Sequence of chain 1.B:
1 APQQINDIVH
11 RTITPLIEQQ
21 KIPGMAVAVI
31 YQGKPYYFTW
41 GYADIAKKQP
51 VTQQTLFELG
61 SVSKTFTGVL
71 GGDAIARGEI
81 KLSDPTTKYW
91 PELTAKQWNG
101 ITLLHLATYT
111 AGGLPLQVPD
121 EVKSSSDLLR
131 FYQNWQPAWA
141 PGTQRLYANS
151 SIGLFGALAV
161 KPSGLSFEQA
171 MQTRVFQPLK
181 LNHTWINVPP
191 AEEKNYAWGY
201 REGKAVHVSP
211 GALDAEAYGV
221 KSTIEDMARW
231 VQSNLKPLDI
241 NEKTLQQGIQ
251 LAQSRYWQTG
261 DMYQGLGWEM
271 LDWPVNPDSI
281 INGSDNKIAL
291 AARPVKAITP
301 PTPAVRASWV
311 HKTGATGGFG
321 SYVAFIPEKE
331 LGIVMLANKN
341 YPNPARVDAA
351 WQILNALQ

The small molecule below binds the protein below.
Small molecule (SMILES): O=C(O)c1ccc(CCCNS(=O)(=O)c2ccsc2C(=O)O)cc1

Binding-site contacts:
Ligand atom SAX contacts residue SER61 of chain 1.B at 3.5 Å (h-bond).
Ligand atom CAM contacts residue TYR218 of chain 1.B at 3.9 Å (hydrophobic).
Ligand atom OAC contacts residue GLN117 of chain 1.B at 3.5 Å (h-bond).
Ligand atom CAW contacts residue SER61 of chain 1.B at 3.4 Å.
Ligand atom CAG contacts residue LEU290 of chain 1.B at 3.9 Å (hydrophobic).
Ligand atom SAX contacts residue ALA315 of chain 1.B at 4.2 Å.
Ligand atom CAI contacts residue TYR218 of chain 1.B at 3.9 Å (hydrophobic).
Ligand atom CAH contacts residue LEU116 of chain 1.B at 3.9 Å (hydrophobic).
Ligand atom SAX contacts residue ASN149 of chain 1.B at 3.8 Å.
Ligand atom OAE contacts residue GLN117 of chain 1.B at 4.0 Å.
Ligand atom OAF contacts residue SER61 of chain 1.B at 2.4 Å (h-bond).
Ligand atom CAH contacts residue GLN117 of chain 1.B at 3.9 Å.
Ligand atom CAR contacts residue GLN117 of chain 1.B at 3.6 Å.
Ligand atom CAS contacts residue ALA315 of chain 1.B at 3.2 Å (hydrophobic).
Ligand atom OAD contacts residue LYS64 of chain 1.B at 3.1 Å (salt-bridge).
Ligand atom CAG contacts residue LEU116 of chain 1.B at 3.9 Å (hydrophobic).
Ligand atom CAK contacts residue GLN117 of chain 1.B at 3.1 Å.
Ligand atom CAS contacts residue SER61 of chain 1.B at 3.0 Å.
Ligand atom CAN contacts residue ALA315 of chain 1.B at 3.5 Å (hydrophobic).
Ligand atom OAB contacts residue SER61 of chain 1.B at 4.0 Å.
Ligand atom OAF contacts residue ALA315 of chain 1.B at 2.8 Å (h-bond).
Ligand atom OAE contacts residue ASP120 of chain 1.B at 4.2 Å.
Ligand atom OAD contacts residue ASN149 of chain 1.B at 3.5 Å (h-bond).
Ligand atom OAC contacts residue TYR218 of chain 1.B at 4.0 Å.
Ligand atom SAQ contacts residue LEU290 of chain 1.B at 4.1 Å.
Ligand atom OAA contacts residue GLN117 of chain 1.B at 3.4 Å.
Ligand atom OAF contacts residue GLY314 of chain 1.B at 3.6 Å.
Ligand atom CAS contacts residue GLY314 of chain 1.B at 4.0 Å.
Ligand atom OAB contacts residue GLY314 of chain 1.B at 3.7 Å.
Ligand atom OAF contacts residue GLY60 of chain 1.B at 4.1 Å.
Ligand atom CAM contacts residue ALA315 of chain 1.B at 3.9 Å (hydrophobic).
Ligand atom CAI contacts residue GLN117 of chain 1.B at 3.5 Å.
Ligand atom CAV contacts residue SER61 of chain 1.B at 3.6 Å.
Ligand atom OAB contacts residue ALA315 of chain 1.B at 3.0 Å (h-bond).
Ligand atom NAP contacts residue ALA315 of chain 1.B at 2.8 Å (h-bond).
Ligand atom OAD contacts residue TYR218 of chain 1.B at 3.7 Å.
Ligand atom CAU contacts residue GLN117 of chain 1.B at 3.6 Å.
Ligand atom OAC contacts residue ASN149 of chain 1.B at 2.7 Å (h-bond).
Ligand atom OAD contacts residue SER61 of chain 1.B at 2.5 Å (h-bond).
Ligand atom CAL contacts residue GLN117 of chain 1.B at 4.1 Å.